Sequence of chain 1.B:
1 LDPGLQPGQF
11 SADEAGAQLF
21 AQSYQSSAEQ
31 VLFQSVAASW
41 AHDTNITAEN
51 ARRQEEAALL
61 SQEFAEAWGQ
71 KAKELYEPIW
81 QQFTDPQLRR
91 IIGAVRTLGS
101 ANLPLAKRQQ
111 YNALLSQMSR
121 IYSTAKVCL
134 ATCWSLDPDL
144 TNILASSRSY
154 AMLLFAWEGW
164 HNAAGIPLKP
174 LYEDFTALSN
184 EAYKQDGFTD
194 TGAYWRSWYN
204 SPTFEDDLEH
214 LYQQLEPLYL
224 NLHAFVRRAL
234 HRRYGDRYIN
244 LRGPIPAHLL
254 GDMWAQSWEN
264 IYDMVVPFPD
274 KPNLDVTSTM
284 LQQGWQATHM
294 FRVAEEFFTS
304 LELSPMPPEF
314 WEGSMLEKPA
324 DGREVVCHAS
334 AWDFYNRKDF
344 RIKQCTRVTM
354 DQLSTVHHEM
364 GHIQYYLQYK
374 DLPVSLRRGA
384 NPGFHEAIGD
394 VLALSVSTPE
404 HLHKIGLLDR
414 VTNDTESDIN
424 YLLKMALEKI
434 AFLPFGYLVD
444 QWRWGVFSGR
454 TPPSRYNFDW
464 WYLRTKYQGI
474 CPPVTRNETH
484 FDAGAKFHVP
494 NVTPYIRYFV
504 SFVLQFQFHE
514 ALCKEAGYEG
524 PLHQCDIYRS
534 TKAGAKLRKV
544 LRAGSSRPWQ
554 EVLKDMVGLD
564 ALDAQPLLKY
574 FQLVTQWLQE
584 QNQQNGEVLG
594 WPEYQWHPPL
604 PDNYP

A protein and the small-molecule ligand that binds it are described below.
Small molecule (SMILES): CC(=O)N[C@@H](CC(=O)O)C(=O)NC[C@H](CC1(C(=O)N[C@@H](Cc2ccc(O)cc2)C(=O)O)CCCC1)C(=O)O

Binding-site contacts:
Ligand atom O37 contacts residue HIS361 of chain 1.B at 3.6 Å (h-bond).
Ligand atom C27 contacts residue TYR501 of chain 1.B at 3.5 Å (hydrophobic).
Ligand atom O38 contacts residue HIS361 of chain 1.B at 3.4 Å (h-bond).
Ligand atom C02 contacts residue ALA334 of chain 1.B at 3.5 Å (hydrophobic).
Ligand atom O09 contacts residue TYR369 of chain 1.B at 2.4 Å (h-bond).
Ligand atom C20 contacts residue GLU362 of chain 1.B at 3.3 Å.
Ligand atom O22 contacts residue TYR501 of chain 1.B at 3.5 Å (h-bond).
Ligand atom N04 contacts residue ALA334 of chain 1.B at 2.9 Å (h-bond).
Ligand atom O34 contacts residue GLN259 of chain 1.B at 3.5 Å (h-bond).
Ligand atom O37 contacts residue GLU362 of chain 1.B at 2.8 Å (salt-bridge).
Ligand atom C25 contacts residue TYR501 of chain 1.B at 3.4 Å (hydrophobic).
Ligand atom O11 contacts residue GLU362 of chain 1.B at 3.6 Å (salt-bridge).
Ligand atom O32 contacts residue ASP393 of chain 1.B at 3.3 Å (salt-bridge).
Ligand atom O38 contacts residue HIS365 of chain 1.B at 3.5 Å (h-bond).
Ligand atom O03 contacts residue ALA334 of chain 1.B at 3.2 Å (h-bond).
Ligand atom C24 contacts residue TYR501 of chain 1.B at 3.6 Å (hydrophobic).
Ligand atom O11 contacts residue SER333 of chain 1.B at 3.1 Å.
Ligand atom C33 contacts residue GLN259 of chain 1.B at 3.4 Å.
Ligand atom C15 contacts residue GLU362 of chain 1.B at 3.4 Å.
Ligand atom C20 contacts residue HIS361 of chain 1.B at 3.5 Å.
Ligand atom C33 contacts residue TYR498 of chain 1.B at 3.4 Å (hydrophobic).
Ligand atom O35 contacts residue TYR498 of chain 1.B at 2.5 Å (h-bond).
Ligand atom O35 contacts residue HIS491 of chain 1.B at 3.4 Å.
Ligand atom O35 contacts residue LYS489 of chain 1.B at 2.7 Å (salt-bridge).
Ligand atom O38 contacts residue ZN1 of chain 1.R at 1.9 Å.
Ligand atom O35 contacts residue GLN259 of chain 1.B at 3.0 Å (h-bond).
Ligand atom O11 contacts residue ALA334 of chain 1.B at 2.9 Å (h-bond).
Ligand atom O37 contacts residue HIS365 of chain 1.B at 3.3 Å (h-bond).
Ligand atom C28 contacts residue ASP393 of chain 1.B at 3.6 Å.
Ligand atom C07 contacts residue TYR369 of chain 1.B at 3.4 Å (hydrophobic).
Ligand atom O22 contacts residue HIS331 of chain 1.B at 2.9 Å (h-bond).
Ligand atom C18 contacts residue THR358 of chain 1.B at 3.5 Å.
Ligand atom O37 contacts residue ZN1 of chain 1.R at 2.5 Å.
Ligand atom C36 contacts residue ZN1 of chain 1.R at 2.5 Å.
Ligand atom C15 contacts residue ALA332 of chain 1.B at 3.1 Å (hydrophobic).
Ligand atom C13 contacts residue ALA332 of chain 1.B at 3.1 Å (hydrophobic).
Ligand atom O22 contacts residue HIS491 of chain 1.B at 2.7 Å (h-bond).
Ligand atom O38 contacts residue TYR501 of chain 1.B at 2.8 Å (h-bond).
Ligand atom C25 contacts residue TYR498 of chain 1.B at 3.6 Å (hydrophobic).
Ligand atom O38 contacts residue GLU389 of chain 1.B at 3.0 Å (salt-bridge).